Sequence of chain 1.A:
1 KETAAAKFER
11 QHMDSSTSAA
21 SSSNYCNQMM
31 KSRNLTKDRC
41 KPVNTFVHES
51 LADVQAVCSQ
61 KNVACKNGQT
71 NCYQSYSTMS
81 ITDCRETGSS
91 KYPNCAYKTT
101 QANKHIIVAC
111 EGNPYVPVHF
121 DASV

Binding-site contacts:
Ligand atom C2G contacts residue SO41 of chain 1.B at 3.5 Å.
Ligand atom O5B contacts residue SER123 of chain 1.A at 3.6 Å.
Ligand atom O6G contacts residue THR45 of chain 1.A at 2.9 Å (h-bond).
Ligand atom N7G contacts residue PHE120 of chain 1.A at 3.8 Å.
Ligand atom O2B contacts residue LYS66 of chain 1.A at 4.2 Å.
Ligand atom N1G contacts residue LYS41 of chain 1.A at 4.1 Å.
Ligand atom N2G contacts residue HIS119 of chain 1.A at 4.1 Å.
Ligand atom O3B contacts residue ASP121 of chain 1.A at 3.4 Å (salt-bridge).
Ligand atom N3G contacts residue VAL43 of chain 1.A at 3.9 Å.
Ligand atom C6G contacts residue PHE120 of chain 1.A at 3.7 Å (hydrophobic).
Ligand atom O6G contacts residue PHE120 of chain 1.A at 3.7 Å.
Ligand atom C8G contacts residue THR45 of chain 1.A at 3.6 Å.
Ligand atom N9G contacts residue VAL43 of chain 1.A at 3.8 Å.
Ligand atom O5B contacts residue ALA122 of chain 1.A at 3.8 Å.
Ligand atom C6G contacts residue HIS12 of chain 1.A at 3.9 Å.
Ligand atom N2G contacts residue PHE120 of chain 1.A at 3.8 Å.
Ligand atom O6G contacts residue HIS12 of chain 1.A at 3.1 Å.
Ligand atom N7G contacts residue THR45 of chain 1.A at 2.7 Å (h-bond).
Ligand atom N2G contacts residue SO41 of chain 1.B at 2.9 Å (h-bond).
Ligand atom C6G contacts residue THR45 of chain 1.A at 3.8 Å.
Ligand atom C1B contacts residue VAL43 of chain 1.A at 4.0 Å (hydrophobic).
Ligand atom O6G contacts residue ASN44 of chain 1.A at 3.5 Å.
Ligand atom C2G contacts residue PHE120 of chain 1.A at 3.6 Å (hydrophobic).
Ligand atom C6G contacts residue ASN44 of chain 1.A at 4.0 Å.
Ligand atom N1G contacts residue SO41 of chain 1.B at 2.8 Å (h-bond).
Ligand atom C6G contacts residue SO41 of chain 1.B at 3.9 Å.
Ligand atom C5G contacts residue PHE120 of chain 1.A at 3.8 Å (hydrophobic).
Ligand atom C2B contacts residue ASP121 of chain 1.A at 3.4 Å.
Ligand atom C3B contacts residue ALA122 of chain 1.A at 3.7 Å (hydrophobic).
Ligand atom O6G contacts residue SO41 of chain 1.B at 3.9 Å.
Ligand atom C5G contacts residue THR45 of chain 1.A at 3.8 Å.
Ligand atom O3B contacts residue LYS66 of chain 1.A at 2.9 Å.
Ligand atom N1G contacts residue HIS12 of chain 1.A at 4.0 Å.
Ligand atom N1G contacts residue PHE120 of chain 1.A at 3.7 Å.
Ligand atom C3B contacts residue ASP121 of chain 1.A at 3.3 Å.
Ligand atom O3B contacts residue ALA122 of chain 1.A at 3.4 Å.
Ligand atom C5G contacts residue VAL43 of chain 1.A at 4.1 Å (hydrophobic).
Ligand atom C3B contacts residue LYS66 of chain 1.A at 4.1 Å.
Ligand atom C4G contacts residue VAL43 of chain 1.A at 3.7 Å (hydrophobic).
Ligand atom N3G contacts residue PHE120 of chain 1.A at 4.1 Å.

This small molecule binds to this protein.
Small molecule (SMILES): Nc1nc2c(ncn2[C@@H]2O[C@H](CO[P](=O)(O)O[C@@H]3[C@H](O)[C@@H](CO)O[C@H]3n3ccc(=O)[nH]c3=O)[C@@H](O)[C@H]2O)c(=O)[nH]1